This protein binds this small molecule.
Small molecule (SMILES): C[C@@H]1CCc2n[nH]c(C(=O)N[C@H]3COc4ccccc4N(C)C3=O)c2C1

Binding-site contacts:
Ligand atom O25 contacts residue MET108 of chain 1.B at 3.2 Å.
Ligand atom O25 contacts residue LEU94 of chain 1.B at 3.5 Å.
Ligand atom C6 contacts residue VAL92 of chain 1.B at 3.4 Å (hydrophobic).
Ligand atom C22 contacts residue LYS61 of chain 1.B at 3.8 Å.
Ligand atom O16 contacts residue LEU175 of chain 1.B at 3.5 Å.
Ligand atom C26 contacts residue MET108 of chain 1.B at 3.6 Å (hydrophobic).
Ligand atom C15 contacts residue LEU175 of chain 1.B at 3.7 Å (hydrophobic).
Ligand atom C11 contacts residue PHE178 of chain 1.B at 3.8 Å (hydrophobic).
Ligand atom C7 contacts residue VAL92 of chain 1.B at 3.3 Å (hydrophobic).
Ligand atom N10 contacts residue VAL92 of chain 1.B at 3.7 Å.
Ligand atom O16 contacts residue LEU106 of chain 1.B at 3.5 Å.
Ligand atom N10 contacts residue LEU94 of chain 1.B at 3.5 Å.
Ligand atom C21 contacts residue MET108 of chain 1.B at 3.5 Å (hydrophobic).
Ligand atom C27 contacts residue ASP172 of chain 1.B at 3.5 Å.
Ligand atom C3 contacts residue MET83 of chain 1.B at 3.5 Å (hydrophobic).
Ligand atom C5 contacts residue MET83 of chain 1.B at 3.6 Å (hydrophobic).
Ligand atom C2 contacts residue VAL91 of chain 1.B at 3.7 Å (hydrophobic).
Ligand atom C4 contacts residue VAL92 of chain 1.B at 3.7 Å (hydrophobic).
Ligand atom C4 contacts residue MET83 of chain 1.B at 3.6 Å (hydrophobic).
Ligand atom N8 contacts residue VAL92 of chain 1.B at 3.7 Å.
Ligand atom N8 contacts residue LEU94 of chain 1.B at 3.5 Å.
Ligand atom C19 contacts residue LEU173 of chain 1.B at 3.8 Å (hydrophobic).
Ligand atom C1 contacts residue HIS152 of chain 1.B at 3.8 Å.
Ligand atom C6 contacts residue MET83 of chain 1.B at 3.6 Å (hydrophobic).
Ligand atom C24 contacts residue MET108 of chain 1.B at 3.6 Å (hydrophobic).
Ligand atom C27 contacts residue ALA171 of chain 1.B at 3.8 Å (hydrophobic).
Ligand atom C4 contacts residue VAL91 of chain 1.B at 3.7 Å (hydrophobic).
Ligand atom C5 contacts residue VAL92 of chain 1.B at 3.6 Å (hydrophobic).
Ligand atom C26 contacts residue ILE59 of chain 1.B at 3.6 Å (hydrophobic).
Ligand atom N23 contacts residue MET108 of chain 1.B at 3.8 Å.
Ligand atom C2 contacts residue ILE170 of chain 1.B at 3.7 Å (hydrophobic).
Ligand atom C18 contacts residue LEU173 of chain 1.B at 3.5 Å (hydrophobic).
Ligand atom C3 contacts residue LEU86 of chain 1.B at 3.8 Å (hydrophobic).
Ligand atom C20 contacts residue VAL47 of chain 1.B at 3.6 Å (hydrophobic).
Ligand atom C11 contacts residue VAL92 of chain 1.B at 3.7 Å (hydrophobic).
Ligand atom C26 contacts residue LYS61 of chain 1.B at 3.7 Å.
Ligand atom C27 contacts residue MET83 of chain 1.B at 3.8 Å (hydrophobic).
Ligand atom C3 contacts residue VAL91 of chain 1.B at 3.6 Å (hydrophobic).
Ligand atom O12 contacts residue ASP172 of chain 1.B at 2.9 Å (salt-bridge).
Ligand atom C26 contacts residue LEU106 of chain 1.B at 3.2 Å (hydrophobic).

Sequence of chain 1.B:
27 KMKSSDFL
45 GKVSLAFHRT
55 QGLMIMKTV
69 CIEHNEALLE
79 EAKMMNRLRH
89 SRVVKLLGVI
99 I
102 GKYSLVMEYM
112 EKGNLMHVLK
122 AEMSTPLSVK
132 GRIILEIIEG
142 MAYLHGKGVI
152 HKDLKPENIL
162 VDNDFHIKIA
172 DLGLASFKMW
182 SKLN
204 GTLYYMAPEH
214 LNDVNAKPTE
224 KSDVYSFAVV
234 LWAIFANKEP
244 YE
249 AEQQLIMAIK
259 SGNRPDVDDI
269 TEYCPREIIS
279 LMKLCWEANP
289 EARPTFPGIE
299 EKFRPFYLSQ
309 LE